A small-molecule ligand and the protein it binds are described below.
Small molecule (SMILES): Nc1nc2c(ncn2[C@@H]2O[C@H](CO[P](=O)(O)O[P](=O)(O)NP(=O)(O)O)[C@@H](O)[C@H]2O)c(=O)[nH]1

Sequence of chain 1.D:
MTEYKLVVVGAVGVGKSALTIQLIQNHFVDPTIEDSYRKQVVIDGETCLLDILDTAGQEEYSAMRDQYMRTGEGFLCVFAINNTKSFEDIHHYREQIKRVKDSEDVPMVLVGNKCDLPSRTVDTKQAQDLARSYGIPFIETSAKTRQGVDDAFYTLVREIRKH

Binding-site contacts:
Ligand atom O3A contacts residue GLY15 of chain 1.D at 3.1 Å (h-bond).
Ligand atom PB contacts residue LYS16 of chain 1.D at 3.5 Å.
Ligand atom O2B contacts residue LYS16 of chain 1.D at 2.8 Å (salt-bridge).
Ligand atom C6 contacts residue ASP119 of chain 1.D at 3.6 Å.
Ligand atom O3G contacts residue GLY60 of chain 1.D at 2.9 Å (h-bond).
Ligand atom N3 contacts residue PHE28 of chain 1.D at 3.7 Å.
Ligand atom O1G contacts residue MG1 of chain 1.M at 2.1 Å.
Ligand atom O6 contacts residue SER145 of chain 1.D at 3.5 Å.
Ligand atom O1A contacts residue ALA18 of chain 1.D at 2.9 Å (h-bond).
Ligand atom C8 contacts residue GLY15 of chain 1.D at 3.7 Å.
Ligand atom O1A contacts residue GLY15 of chain 1.D at 3.5 Å.
Ligand atom N2 contacts residue LEU120 of chain 1.D at 3.2 Å.
Ligand atom N7 contacts residue ALA18 of chain 1.D at 3.6 Å.
Ligand atom N3B contacts residue MG1 of chain 1.M at 3.5 Å.
Ligand atom N2 contacts residue ASP119 of chain 1.D at 2.9 Å (salt-bridge).
Ligand atom O3A contacts residue GLY13 of chain 1.D at 3.6 Å.
Ligand atom C8 contacts residue ALA18 of chain 1.D at 3.5 Å (hydrophobic).
Ligand atom PB contacts residue MG1 of chain 1.M at 3.2 Å.
Ligand atom O2B contacts residue GLY15 of chain 1.D at 3.0 Å (h-bond).
Ligand atom O6 contacts residue ASN116 of chain 1.D at 3.4 Å (h-bond).
Ligand atom PG contacts residue MG1 of chain 1.M at 3.3 Å.
Ligand atom O1B contacts residue MG1 of chain 1.M at 2.1 Å.
Ligand atom O3G contacts residue LYS16 of chain 1.D at 2.7 Å (salt-bridge).
Ligand atom O6 contacts residue LYS117 of chain 1.D at 3.4 Å.
Ligand atom C6 contacts residue LYS117 of chain 1.D at 3.6 Å.
Ligand atom O1B contacts residue SER17 of chain 1.D at 2.9 Å (h-bond).
Ligand atom O6 contacts residue ALA146 of chain 1.D at 2.7 Å (h-bond).
Ligand atom N7 contacts residue ASN116 of chain 1.D at 3.2 Å (h-bond).
Ligand atom O2B contacts residue GLY13 of chain 1.D at 3.6 Å.
Ligand atom O1A contacts residue SER17 of chain 1.D at 3.4 Å (h-bond).
Ligand atom O1B contacts residue LYS16 of chain 1.D at 3.6 Å (salt-bridge).
Ligand atom O6 contacts residue LYS147 of chain 1.D at 3.6 Å.
Ligand atom C5' contacts residue GLY13 of chain 1.D at 3.5 Å.
Ligand atom O6 contacts residue ASP119 of chain 1.D at 3.5 Å (salt-bridge).
Ligand atom N1 contacts residue ASP119 of chain 1.D at 2.8 Å (salt-bridge).
Ligand atom O4' contacts residue LYS117 of chain 1.D at 3.2 Å (salt-bridge).
Ligand atom O2B contacts residue VAL14 of chain 1.D at 3.3 Å (h-bond).
Ligand atom N3B contacts residue GLY13 of chain 1.D at 3.0 Å (h-bond).
Ligand atom O3G contacts residue VAL12 of chain 1.D at 3.5 Å.
Ligand atom O2' contacts residue PHE28 of chain 1.D at 3.4 Å.